A protein and the small-molecule ligand that binds it are described below.
Small molecule (SMILES): Cc1ccncc1NC(=O)Cc1cc(Cl)cc(O[C@@H]2CC(=O)N2)c1

Sequence of chain 2.A:
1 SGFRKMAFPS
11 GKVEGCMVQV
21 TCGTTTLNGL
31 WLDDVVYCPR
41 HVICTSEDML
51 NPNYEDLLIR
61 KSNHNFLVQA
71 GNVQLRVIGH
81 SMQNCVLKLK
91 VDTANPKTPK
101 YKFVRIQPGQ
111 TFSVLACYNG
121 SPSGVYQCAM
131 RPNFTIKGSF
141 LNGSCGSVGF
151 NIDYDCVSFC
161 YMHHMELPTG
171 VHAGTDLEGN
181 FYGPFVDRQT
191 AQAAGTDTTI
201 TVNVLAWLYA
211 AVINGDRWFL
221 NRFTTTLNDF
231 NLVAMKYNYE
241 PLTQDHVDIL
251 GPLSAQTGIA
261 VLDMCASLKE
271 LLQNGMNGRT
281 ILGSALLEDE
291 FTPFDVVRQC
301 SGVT

Binding-site contacts:
Ligand atom CL contacts residue ASP187 of chain 2.A at 3.1 Å.
Ligand atom C11 contacts residue MET49 of chain 2.A at 3.7 Å (hydrophobic).
Ligand atom C14 contacts residue THR190 of chain 2.A at 3.0 Å.
Ligand atom C11 contacts residue MET165 of chain 2.A at 3.7 Å (hydrophobic).
Ligand atom C9 contacts residue MET165 of chain 2.A at 3.7 Å (hydrophobic).
Ligand atom C3 contacts residue GLU166 of chain 2.A at 3.5 Å.
Ligand atom N2 contacts residue GLU166 of chain 2.A at 2.9 Å (salt-bridge).
Ligand atom C4 contacts residue GLU166 of chain 2.A at 3.7 Å.
Ligand atom C14 contacts residue ARG188 of chain 2.A at 3.2 Å.
Ligand atom C2 contacts residue LEU141 of chain 2.A at 3.6 Å (hydrophobic).
Ligand atom C15 contacts residue GLU166 of chain 2.A at 3.7 Å.
Ligand atom O2 contacts residue LEU167 of chain 2.A at 3.6 Å.
Ligand atom O contacts residue GLU166 of chain 2.A at 2.9 Å (salt-bridge).
Ligand atom C10 contacts residue MET49 of chain 2.A at 3.4 Å (hydrophobic).
Ligand atom C9 contacts residue HIS164 of chain 2.A at 3.6 Å.
Ligand atom C9 contacts residue MET49 of chain 2.A at 3.8 Å (hydrophobic).
Ligand atom N contacts residue SER144 of chain 2.A at 3.8 Å.
Ligand atom O2 contacts residue PRO168 of chain 2.A at 2.9 Å.
Ligand atom N contacts residue PHE140 of chain 2.A at 3.8 Å.
Ligand atom C11 contacts residue ARG188 of chain 2.A at 3.7 Å.
Ligand atom C13 contacts residue GLU166 of chain 2.A at 3.8 Å.
Ligand atom C10 contacts residue MET165 of chain 2.A at 3.6 Å (hydrophobic).
Ligand atom N contacts residue HIS163 of chain 2.A at 2.6 Å (h-bond).
Ligand atom C3 contacts residue PHE140 of chain 2.A at 3.3 Å (hydrophobic).
Ligand atom O2 contacts residue GLN192 of chain 2.A at 3.8 Å.
Ligand atom N1 contacts residue CYS145 of chain 2.A at 3.8 Å.
Ligand atom C2 contacts residue PHE140 of chain 2.A at 3.8 Å (hydrophobic).
Ligand atom O2 contacts residue THR190 of chain 2.A at 3.6 Å (h-bond).
Ligand atom C14 contacts residue GLN192 of chain 2.A at 3.2 Å.
Ligand atom O1 contacts residue ARG188 of chain 2.A at 3.4 Å (salt-bridge).
Ligand atom CL contacts residue HIS41 of chain 2.A at 3.4 Å.
Ligand atom C13 contacts residue ARG188 of chain 2.A at 3.8 Å.
Ligand atom O1 contacts residue GLN189 of chain 2.A at 3.2 Å.
Ligand atom N contacts residue GLU166 of chain 2.A at 3.6 Å.
Ligand atom C4 contacts residue HIS163 of chain 2.A at 3.1 Å.
Ligand atom CL contacts residue MET49 of chain 2.A at 3.4 Å.
Ligand atom O contacts residue MET165 of chain 2.A at 3.5 Å.
Ligand atom C15 contacts residue THR190 of chain 2.A at 3.5 Å.
Ligand atom C3 contacts residue HIS163 of chain 2.A at 3.8 Å.
Ligand atom C3 contacts residue LEU141 of chain 2.A at 3.7 Å (hydrophobic).